Sequence of chain 1.A:
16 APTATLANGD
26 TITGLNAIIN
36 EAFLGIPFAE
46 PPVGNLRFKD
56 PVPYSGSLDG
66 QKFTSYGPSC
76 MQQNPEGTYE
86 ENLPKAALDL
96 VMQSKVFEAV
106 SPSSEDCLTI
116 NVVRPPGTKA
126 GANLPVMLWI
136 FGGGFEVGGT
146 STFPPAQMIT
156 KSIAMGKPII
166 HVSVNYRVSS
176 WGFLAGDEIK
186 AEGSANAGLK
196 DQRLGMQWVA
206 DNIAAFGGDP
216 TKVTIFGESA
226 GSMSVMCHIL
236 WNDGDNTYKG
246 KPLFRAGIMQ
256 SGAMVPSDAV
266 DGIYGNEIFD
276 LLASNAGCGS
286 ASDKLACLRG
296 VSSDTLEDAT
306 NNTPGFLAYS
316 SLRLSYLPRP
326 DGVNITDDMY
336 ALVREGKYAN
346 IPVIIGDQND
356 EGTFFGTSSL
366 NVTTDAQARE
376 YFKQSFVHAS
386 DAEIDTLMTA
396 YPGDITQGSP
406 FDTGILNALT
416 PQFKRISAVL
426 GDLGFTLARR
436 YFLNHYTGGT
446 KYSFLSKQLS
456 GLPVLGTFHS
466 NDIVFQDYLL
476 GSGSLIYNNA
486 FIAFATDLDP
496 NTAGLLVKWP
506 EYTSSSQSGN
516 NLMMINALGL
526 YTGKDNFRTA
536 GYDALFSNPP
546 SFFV

Binding-site contacts:
Ligand atom O5 contacts residue ASN237 of chain 1.A at 4.0 Å.
Ligand atom O6 contacts residue VAL328 of chain 1.A at 4.3 Å.
Ligand atom C8 contacts residue ARG198 of chain 1.A at 4.2 Å.
Ligand atom C4 contacts residue ASN329 of chain 1.A at 4.3 Å.
Ligand atom C8 contacts residue TRP236 of chain 1.A at 3.8 Å (hydrophobic).
Ligand atom O5 contacts residue ASN329 of chain 1.A at 2.4 Å (h-bond).
Ligand atom N2 contacts residue ASN329 of chain 1.A at 2.9 Å (h-bond).
Ligand atom C7 contacts residue TRP236 of chain 1.A at 3.4 Å (hydrophobic).
Ligand atom C3 contacts residue ASN329 of chain 1.A at 3.8 Å.
Ligand atom C1 contacts residue ASN237 of chain 1.A at 3.8 Å.
Ligand atom O7 contacts residue ASN329 of chain 1.A at 3.8 Å.
Ligand atom C5 contacts residue VAL328 of chain 1.A at 3.8 Å (hydrophobic).
Ligand atom N2 contacts residue TRP236 of chain 1.A at 4.2 Å.
Ligand atom O5 contacts residue VAL328 of chain 1.A at 3.4 Å.
Ligand atom O7 contacts residue TRP236 of chain 1.A at 2.9 Å (h-bond).
Ligand atom C2 contacts residue ASN329 of chain 1.A at 2.4 Å.
Ligand atom C5 contacts residue ASN329 of chain 1.A at 3.7 Å.
Ligand atom C1 contacts residue ASN329 of chain 1.A at 1.5 Å.
Ligand atom C1 contacts residue VAL328 of chain 1.A at 4.1 Å (hydrophobic).
Ligand atom C7 contacts residue ASN237 of chain 1.A at 4.2 Å.
Ligand atom C6 contacts residue VAL328 of chain 1.A at 3.8 Å (hydrophobic).
Ligand atom C2 contacts residue ASN237 of chain 1.A at 3.9 Å.
Ligand atom O7 contacts residue ASN237 of chain 1.A at 3.1 Å (h-bond).
Ligand atom C7 contacts residue ASN329 of chain 1.A at 3.5 Å.

This small molecule binds to this protein.
Small molecule (SMILES): CC(=O)N[C@@H]1[C@@H](O)[C@H](O)[C@@H](CO)O[C@H]1O